Binding-site contacts:
Ligand atom C6 contacts residue THR91 of chain 1.H at 4.0 Å.
Ligand atom C1 contacts residue THR91 of chain 1.H at 4.5 Å.
Ligand atom C7 contacts residue ASN42 of chain 1.H at 3.4 Å.
Ligand atom C3 contacts residue ASN42 of chain 1.H at 3.8 Å.
Ligand atom O5 contacts residue ASN42 of chain 1.H at 2.4 Å (h-bond).
Ligand atom O7 contacts residue ASN42 of chain 1.H at 3.6 Å (h-bond).
Ligand atom C8 contacts residue THR24 of chain 1.H at 3.7 Å.
Ligand atom O5 contacts residue THR91 of chain 1.H at 3.5 Å.
Ligand atom C8 contacts residue GLN25 of chain 1.H at 4.1 Å.
Ligand atom C6 contacts residue ASN42 of chain 1.H at 4.5 Å.
Ligand atom C5 contacts residue THR91 of chain 1.H at 4.4 Å.
Ligand atom C5 contacts residue ASN42 of chain 1.H at 3.7 Å.
Ligand atom C2 contacts residue ASN42 of chain 1.H at 2.5 Å.
Ligand atom C8 contacts residue PRO26 of chain 1.H at 4.2 Å (hydrophobic).
Ligand atom O6 contacts residue THR91 of chain 1.H at 4.1 Å.
Ligand atom C4 contacts residue ASN42 of chain 1.H at 4.2 Å.
Ligand atom N2 contacts residue ASN42 of chain 1.H at 2.9 Å (h-bond).
Ligand atom C7 contacts residue THR24 of chain 1.H at 4.2 Å.
Ligand atom O7 contacts residue THR24 of chain 1.H at 3.9 Å.
Ligand atom C1 contacts residue ASN42 of chain 1.H at 1.4 Å.
Ligand atom O6 contacts residue ASN42 of chain 1.H at 4.2 Å.

Sequence of chain 1.H:
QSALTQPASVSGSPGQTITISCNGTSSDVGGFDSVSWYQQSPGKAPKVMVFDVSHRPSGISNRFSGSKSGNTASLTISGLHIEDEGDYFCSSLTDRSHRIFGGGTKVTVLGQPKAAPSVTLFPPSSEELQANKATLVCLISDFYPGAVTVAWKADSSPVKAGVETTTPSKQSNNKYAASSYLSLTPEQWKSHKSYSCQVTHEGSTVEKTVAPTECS

This small molecule binds to this protein.
Small molecule (SMILES): CC(=O)N[C@H]1[C@H](O[C@H]2[C@H](O)[C@@H](NC(C)=O)CO[C@@H]2CO)O[C@H](CO)[C@@H](O[C@@H]2O[C@H](CO)[C@@H](O)[C@H](O)[C@@H]2O)[C@@H]1O